A small-molecule ligand and the protein it binds are described below.
Small molecule (SMILES): Nc1ncnc2c1ncn2[C@@H]1O[C@H](COP(=O)(O)OP(=O)(O)OP(O)(O)=S)[C@@H](O)[C@H]1O

Sequence of chain 1.D:
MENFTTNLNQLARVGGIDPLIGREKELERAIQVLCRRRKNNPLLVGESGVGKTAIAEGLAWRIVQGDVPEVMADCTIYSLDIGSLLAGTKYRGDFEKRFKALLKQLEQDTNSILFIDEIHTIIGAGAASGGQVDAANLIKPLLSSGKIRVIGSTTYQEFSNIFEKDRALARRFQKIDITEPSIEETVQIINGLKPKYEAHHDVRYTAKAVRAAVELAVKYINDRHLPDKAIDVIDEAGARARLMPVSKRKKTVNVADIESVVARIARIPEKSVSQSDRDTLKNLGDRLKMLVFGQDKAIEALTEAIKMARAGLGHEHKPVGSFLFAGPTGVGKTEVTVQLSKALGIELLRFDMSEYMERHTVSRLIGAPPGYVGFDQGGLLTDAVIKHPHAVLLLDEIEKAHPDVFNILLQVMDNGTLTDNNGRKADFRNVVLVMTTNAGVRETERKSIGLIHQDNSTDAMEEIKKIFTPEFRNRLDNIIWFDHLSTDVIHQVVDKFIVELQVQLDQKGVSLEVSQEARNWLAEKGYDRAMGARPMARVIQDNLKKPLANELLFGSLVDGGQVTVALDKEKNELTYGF

Binding-site contacts:
Ligand atom O1B contacts residue THR53 of chain 1.D at 3.1 Å (h-bond).
Ligand atom O3B contacts residue SER48 of chain 1.D at 3.6 Å.
Ligand atom N3 contacts residue ILE189 of chain 1.D at 3.7 Å.
Ligand atom O2A contacts residue THR53 of chain 1.D at 3.5 Å.
Ligand atom O2B contacts residue GLY49 of chain 1.D at 3.5 Å (h-bond).
Ligand atom O1A contacts residue THR53 of chain 1.D at 2.8 Å (h-bond).
Ligand atom N3 contacts residue LEU193 of chain 1.D at 3.7 Å.
Ligand atom S1G contacts residue ARG171 of chain 1.C at 3.2 Å (salt-bridge).
Ligand atom C2 contacts residue ILE21 of chain 1.D at 3.7 Å (hydrophobic).
Ligand atom PB contacts residue LYS52 of chain 1.D at 3.8 Å.
Ligand atom N6 contacts residue ILE21 of chain 1.D at 2.6 Å (h-bond).
Ligand atom O5' contacts residue GLY49 of chain 1.D at 3.8 Å.
Ligand atom S1G contacts residue ARG172 of chain 1.C at 3.2 Å (salt-bridge).
Ligand atom O2' contacts residue ILE231 of chain 1.D at 3.8 Å.
Ligand atom C5' contacts residue ARG171 of chain 1.C at 3.3 Å.
Ligand atom O1B contacts residue LYS52 of chain 1.D at 2.8 Å (salt-bridge).
Ligand atom O2B contacts residue VAL50 of chain 1.D at 3.2 Å (h-bond).
Ligand atom N6 contacts residue ILE189 of chain 1.D at 3.5 Å.
Ligand atom O2G contacts residue SER48 of chain 1.D at 2.7 Å (h-bond).
Ligand atom N6 contacts residue LEU20 of chain 1.D at 3.6 Å.
Ligand atom O2B contacts residue LYS52 of chain 1.D at 3.0 Å (salt-bridge).
Ligand atom O3B contacts residue GLY49 of chain 1.D at 2.8 Å (h-bond).
Ligand atom N1 contacts residue ILE21 of chain 1.D at 2.9 Å (h-bond).
Ligand atom O2B contacts residue GLY51 of chain 1.D at 2.8 Å (h-bond).
Ligand atom C2 contacts residue PRO19 of chain 1.D at 3.2 Å (hydrophobic).
Ligand atom O1A contacts residue ALA54 of chain 1.D at 3.1 Å (h-bond).
Ligand atom N1 contacts residue PRO19 of chain 1.D at 3.7 Å.
Ligand atom O2' contacts residue LEU193 of chain 1.D at 3.4 Å.
Ligand atom C5' contacts residue ASP228 of chain 1.D at 3.5 Å.
Ligand atom C2 contacts residue ILE189 of chain 1.D at 3.5 Å (hydrophobic).
Ligand atom O1A contacts residue GLY51 of chain 1.D at 3.0 Å.
Ligand atom O1A contacts residue LYS52 of chain 1.D at 3.0 Å (salt-bridge).
Ligand atom C6 contacts residue ILE21 of chain 1.D at 3.6 Å (hydrophobic).
Ligand atom C8 contacts residue GLY51 of chain 1.D at 3.6 Å.
Ligand atom O2G contacts residue ALA168 of chain 1.C at 3.5 Å.
Ligand atom PB contacts residue GLY49 of chain 1.D at 3.7 Å.
Ligand atom N1 contacts residue ILE189 of chain 1.D at 3.6 Å.
Ligand atom N1 contacts residue LEU20 of chain 1.D at 3.7 Å.
Ligand atom O3G contacts residue LYS52 of chain 1.D at 2.6 Å (salt-bridge).
Ligand atom C6 contacts residue LEU20 of chain 1.D at 3.7 Å (hydrophobic).

Sequence of chain 1.C:
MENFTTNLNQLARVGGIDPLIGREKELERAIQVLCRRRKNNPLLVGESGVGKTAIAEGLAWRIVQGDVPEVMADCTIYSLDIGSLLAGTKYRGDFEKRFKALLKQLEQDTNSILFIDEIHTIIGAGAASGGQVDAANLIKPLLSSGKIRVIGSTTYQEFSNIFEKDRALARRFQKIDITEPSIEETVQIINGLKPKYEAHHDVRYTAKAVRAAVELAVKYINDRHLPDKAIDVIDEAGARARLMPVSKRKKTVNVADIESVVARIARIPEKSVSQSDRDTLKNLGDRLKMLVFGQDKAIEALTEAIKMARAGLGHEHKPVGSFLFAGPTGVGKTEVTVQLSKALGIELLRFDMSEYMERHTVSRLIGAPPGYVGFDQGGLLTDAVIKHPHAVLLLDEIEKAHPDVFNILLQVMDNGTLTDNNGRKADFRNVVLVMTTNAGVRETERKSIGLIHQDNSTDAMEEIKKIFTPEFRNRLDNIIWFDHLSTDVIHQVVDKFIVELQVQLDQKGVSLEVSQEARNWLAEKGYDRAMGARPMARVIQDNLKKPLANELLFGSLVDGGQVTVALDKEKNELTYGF